Sequence of chain 1.A:
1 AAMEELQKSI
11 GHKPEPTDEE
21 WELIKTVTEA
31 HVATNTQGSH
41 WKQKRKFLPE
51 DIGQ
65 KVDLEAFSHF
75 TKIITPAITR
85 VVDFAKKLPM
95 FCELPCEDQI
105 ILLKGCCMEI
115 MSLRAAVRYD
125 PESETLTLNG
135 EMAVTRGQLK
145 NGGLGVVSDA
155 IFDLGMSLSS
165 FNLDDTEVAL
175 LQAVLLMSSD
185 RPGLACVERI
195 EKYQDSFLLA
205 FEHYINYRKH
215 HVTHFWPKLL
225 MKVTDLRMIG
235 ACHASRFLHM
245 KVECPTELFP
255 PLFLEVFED

A protein and the small-molecule ligand that binds it are described below.
Small molecule (SMILES): O=C(O)Cc1cc(I)c(Oc2ccc(O)c(I)c2)c(I)c1

Binding-site contacts:
Ligand atom C8 contacts residue HIS237 of chain 1.A at 3.4 Å.
Ligand atom C8 contacts residue LEU148 of chain 1.A at 3.6 Å (hydrophobic).
Ligand atom I2 contacts residue PHE71 of chain 1.A at 3.8 Å.
Ligand atom C10 contacts residue MET112 of chain 1.A at 3.6 Å (hydrophobic).
Ligand atom I1 contacts residue ILE78 of chain 1.A at 3.8 Å.
Ligand atom O4 contacts residue ARG118 of chain 1.A at 3.8 Å.
Ligand atom C14 contacts residue ARG118 of chain 1.A at 4.1 Å.
Ligand atom O3 contacts residue ASN133 of chain 1.A at 2.9 Å (h-bond).
Ligand atom I1 contacts residue PHE74 of chain 1.A at 3.3 Å.
Ligand atom C1 contacts residue MET115 of chain 1.A at 3.8 Å (hydrophobic).
Ligand atom C14 contacts residue ASN133 of chain 1.A at 3.4 Å.
Ligand atom O1 contacts residue HIS237 of chain 1.A at 2.6 Å (h-bond).
Ligand atom C3 contacts residue ALA81 of chain 1.A at 3.7 Å (hydrophobic).
Ligand atom C11 contacts residue ALA119 of chain 1.A at 3.7 Å (hydrophobic).
Ligand atom I2 contacts residue MET244 of chain 1.A at 3.8 Å.
Ligand atom C7 contacts residue LEU132 of chain 1.A at 3.8 Å (hydrophobic).
Ligand atom O3 contacts residue ALA119 of chain 1.A at 3.9 Å.
Ligand atom O1 contacts residue PHE257 of chain 1.A at 3.6 Å.
Ligand atom C14 contacts residue MET115 of chain 1.A at 4.0 Å (hydrophobic).
Ligand atom O1 contacts residue LEU148 of chain 1.A at 3.7 Å.
Ligand atom I3 contacts residue ILE155 of chain 1.A at 3.5 Å.
Ligand atom C12 contacts residue MET112 of chain 1.A at 3.7 Å (hydrophobic).
Ligand atom O3 contacts residue THR131 of chain 1.A at 3.9 Å.
Ligand atom O3 contacts residue LEU132 of chain 1.A at 3.5 Å.
Ligand atom C5 contacts residue LEU132 of chain 1.A at 3.8 Å (hydrophobic).
Ligand atom O3 contacts residue ARG122 of chain 1.A at 2.9 Å (salt-bridge).
Ligand atom I1 contacts residue ILE77 of chain 1.A at 3.8 Å.
Ligand atom I3 contacts residue MET112 of chain 1.A at 3.9 Å.
Ligand atom C6 contacts residue LEU148 of chain 1.A at 3.8 Å (hydrophobic).
Ligand atom C1 contacts residue ASN133 of chain 1.A at 4.0 Å.
Ligand atom C14 contacts residue ARG122 of chain 1.A at 3.6 Å.
Ligand atom C3 contacts residue ASN133 of chain 1.A at 3.4 Å.
Ligand atom C13 contacts residue ALA81 of chain 1.A at 4.0 Å (hydrophobic).
Ligand atom C11 contacts residue MET115 of chain 1.A at 3.2 Å (hydrophobic).
Ligand atom O1 contacts residue MET244 of chain 1.A at 3.5 Å.
Ligand atom C13 contacts residue ASN133 of chain 1.A at 3.8 Å.
Ligand atom C10 contacts residue HIS237 of chain 1.A at 3.4 Å.
Ligand atom O4 contacts residue ASN133 of chain 1.A at 3.7 Å.
Ligand atom O4 contacts residue ARG122 of chain 1.A at 3.2 Å (salt-bridge).
Ligand atom C13 contacts residue MET115 of chain 1.A at 3.5 Å (hydrophobic).